Sequence of chain 1.M:
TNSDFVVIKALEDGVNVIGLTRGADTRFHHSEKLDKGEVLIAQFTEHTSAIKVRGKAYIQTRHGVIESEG

A small-molecule ligand and the protein it binds are described below.
Small molecule (SMILES): N[C@@H](Cc1c[nH]c2ccccc12)C(=O)O

Binding-site contacts:
Ligand atom CG contacts residue SER51 of chain 1.M at 3.9 Å.
Ligand atom N contacts residue THR28 of chain 1.M at 2.8 Å (h-bond).
Ligand atom CB contacts residue SER51 of chain 1.M at 3.4 Å.
Ligand atom OXT contacts residue THR47 of chain 1.L at 2.5 Å (h-bond).
Ligand atom CE2 contacts residue THR50 of chain 1.L at 3.9 Å.
Ligand atom O contacts residue SER51 of chain 1.M at 2.9 Å (h-bond).
Ligand atom N contacts residue ARG24 of chain 1.M at 3.9 Å.
Ligand atom CD1 contacts residue GLN45 of chain 1.L at 3.6 Å.
Ligand atom N contacts residue ASP27 of chain 1.M at 2.9 Å (salt-bridge).
Ligand atom CB contacts residue THR23 of chain 1.M at 3.7 Å.
Ligand atom CA contacts residue HIS31 of chain 1.L at 4.0 Å.
Ligand atom N contacts residue THR23 of chain 1.M at 2.8 Å (h-bond).
Ligand atom C contacts residue GLY25 of chain 1.M at 3.5 Å.
Ligand atom N contacts residue GLY25 of chain 1.M at 2.7 Å (h-bond).
Ligand atom O contacts residue ARG24 of chain 1.M at 3.5 Å.
Ligand atom CE3 contacts residue HIS32 of chain 1.L at 3.9 Å.
Ligand atom CZ3 contacts residue HIS32 of chain 1.L at 3.9 Å.
Ligand atom CA contacts residue THR28 of chain 1.M at 3.2 Å.
Ligand atom CD1 contacts residue SER51 of chain 1.M at 3.6 Å.
Ligand atom CB contacts residue THR28 of chain 1.M at 3.5 Å.
Ligand atom OXT contacts residue HIS31 of chain 1.L at 3.6 Å.
Ligand atom OXT contacts residue HIS49 of chain 1.L at 3.9 Å.
Ligand atom C contacts residue THR47 of chain 1.L at 3.4 Å.
Ligand atom NE1 contacts residue ALA44 of chain 1.L at 3.8 Å.
Ligand atom C contacts residue SER51 of chain 1.M at 3.6 Å.
Ligand atom C contacts residue THR50 of chain 1.L at 3.9 Å.
Ligand atom OXT contacts residue THR50 of chain 1.L at 2.7 Å (h-bond).
Ligand atom CA contacts residue GLY25 of chain 1.M at 3.5 Å.
Ligand atom CZ3 contacts residue GLY21 of chain 1.L at 3.6 Å.
Ligand atom O contacts residue THR47 of chain 1.L at 3.5 Å (h-bond).
Ligand atom CZ2 contacts residue THR50 of chain 1.L at 3.9 Å.
Ligand atom CD2 contacts residue THR50 of chain 1.L at 4.0 Å.
Ligand atom CZ2 contacts residue ALA44 of chain 1.L at 4.0 Å (hydrophobic).
Ligand atom CA contacts residue SER51 of chain 1.M at 4.0 Å.
Ligand atom NE1 contacts residue GLN45 of chain 1.L at 2.9 Å (h-bond).
Ligand atom CE3 contacts residue HIS31 of chain 1.L at 4.0 Å.
Ligand atom CA contacts residue THR23 of chain 1.M at 3.8 Å.
Ligand atom O contacts residue GLY25 of chain 1.M at 3.0 Å (h-bond).
Ligand atom CD1 contacts residue THR47 of chain 1.L at 3.8 Å.
Ligand atom CH2 contacts residue GLY21 of chain 1.L at 3.4 Å.

Sequence of chain 1.L:
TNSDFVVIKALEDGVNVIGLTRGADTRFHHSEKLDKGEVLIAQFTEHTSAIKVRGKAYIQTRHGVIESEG